A small-molecule ligand and the protein it binds are described below.
Small molecule (SMILES): CC(=O)N[C@@H]1[C@@H](O)[C@H](O)[C@@H](CO)O[C@H]1O

Sequence of chain 6.A:
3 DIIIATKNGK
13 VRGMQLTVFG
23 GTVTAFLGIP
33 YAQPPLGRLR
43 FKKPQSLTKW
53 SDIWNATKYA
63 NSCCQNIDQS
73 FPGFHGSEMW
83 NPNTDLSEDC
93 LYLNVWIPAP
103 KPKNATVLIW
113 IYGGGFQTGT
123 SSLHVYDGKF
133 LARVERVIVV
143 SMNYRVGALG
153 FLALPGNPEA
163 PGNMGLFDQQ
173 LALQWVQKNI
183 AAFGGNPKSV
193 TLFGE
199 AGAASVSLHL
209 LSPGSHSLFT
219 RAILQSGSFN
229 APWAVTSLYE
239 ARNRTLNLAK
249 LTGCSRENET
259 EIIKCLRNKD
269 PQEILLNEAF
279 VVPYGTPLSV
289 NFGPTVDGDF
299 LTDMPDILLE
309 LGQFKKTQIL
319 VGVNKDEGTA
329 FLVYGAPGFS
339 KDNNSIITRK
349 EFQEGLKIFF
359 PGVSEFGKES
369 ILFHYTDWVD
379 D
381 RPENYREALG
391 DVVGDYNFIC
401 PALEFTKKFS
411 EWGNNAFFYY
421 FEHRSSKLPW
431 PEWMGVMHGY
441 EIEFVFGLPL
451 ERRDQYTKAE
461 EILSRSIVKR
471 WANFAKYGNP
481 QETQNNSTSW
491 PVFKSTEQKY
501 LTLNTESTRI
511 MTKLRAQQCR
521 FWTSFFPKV

Binding-site contacts:
Ligand atom C7 contacts residue GLU482 of chain 6.A at 4.3 Å.
Ligand atom O7 contacts residue ASN485 of chain 6.A at 3.8 Å.
Ligand atom O7 contacts residue ARG465 of chain 6.A at 3.4 Å.
Ligand atom O6 contacts residue ASN485 of chain 6.A at 3.7 Å.
Ligand atom C6 contacts residue ASN485 of chain 6.A at 3.1 Å.
Ligand atom C5 contacts residue ASN485 of chain 6.A at 3.8 Å.
Ligand atom C3 contacts residue ASN485 of chain 6.A at 3.8 Å.
Ligand atom N2 contacts residue ASN485 of chain 6.A at 3.0 Å (h-bond).
Ligand atom O7 contacts residue SER466 of chain 6.A at 4.3 Å.
Ligand atom O3 contacts residue ILE462 of chain 6.A at 4.2 Å.
Ligand atom O5 contacts residue ASN485 of chain 6.A at 3.9 Å.
Ligand atom C2 contacts residue ASN485 of chain 6.A at 2.6 Å.
Ligand atom C8 contacts residue ARG465 of chain 6.A at 4.1 Å.
Ligand atom O3 contacts residue ARG465 of chain 6.A at 3.5 Å.
Ligand atom C8 contacts residue GLU482 of chain 6.A at 3.7 Å.
Ligand atom C7 contacts residue ASN485 of chain 6.A at 3.5 Å.
Ligand atom C1 contacts residue ASN485 of chain 6.A at 3.3 Å.
Ligand atom C3 contacts residue ARG465 of chain 6.A at 4.4 Å.
Ligand atom C4 contacts residue ASN485 of chain 6.A at 3.9 Å.
Ligand atom C7 contacts residue ARG465 of chain 6.A at 3.7 Å.
Ligand atom C8 contacts residue LYS469 of chain 6.A at 3.8 Å.
Ligand atom O3 contacts residue ASN485 of chain 6.A at 4.3 Å.
Ligand atom N2 contacts residue ARG465 of chain 6.A at 4.2 Å.